Sequence of chain 1.D:
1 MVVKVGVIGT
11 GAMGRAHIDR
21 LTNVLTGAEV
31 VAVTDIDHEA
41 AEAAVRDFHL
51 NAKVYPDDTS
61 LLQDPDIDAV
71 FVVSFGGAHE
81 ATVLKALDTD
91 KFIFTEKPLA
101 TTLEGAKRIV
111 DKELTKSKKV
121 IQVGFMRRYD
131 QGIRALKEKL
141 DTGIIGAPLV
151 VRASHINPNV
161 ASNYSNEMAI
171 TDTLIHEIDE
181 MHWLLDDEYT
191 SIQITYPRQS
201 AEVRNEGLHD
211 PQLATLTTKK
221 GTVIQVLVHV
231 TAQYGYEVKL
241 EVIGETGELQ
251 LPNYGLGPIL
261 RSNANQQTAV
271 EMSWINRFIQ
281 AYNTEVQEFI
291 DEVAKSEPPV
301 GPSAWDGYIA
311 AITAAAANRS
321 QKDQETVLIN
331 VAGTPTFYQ

Binding-site contacts:
Ligand atom O6 contacts residue ASP172 of chain 1.D at 3.0 Å (salt-bridge).
Ligand atom O3 contacts residue TYR236 of chain 1.D at 3.3 Å (h-bond).
Ligand atom O6 contacts residue THR173 of chain 1.D at 4.0 Å.
Ligand atom O5 contacts residue HIS155 of chain 1.D at 3.7 Å.
Ligand atom C4 contacts residue TYR236 of chain 1.D at 3.9 Å (hydrophobic).
Ligand atom O2 contacts residue ASP172 of chain 1.D at 3.0 Å (salt-bridge).
Ligand atom O6 contacts residue TYR164 of chain 1.D at 4.0 Å.
Ligand atom O4 contacts residue ASN157 of chain 1.D at 3.4 Å (h-bond).
Ligand atom O1 contacts residue NAI1 of chain 1.X at 3.2 Å (h-bond).
Ligand atom O5 contacts residue THR173 of chain 1.D at 2.9 Å (h-bond).
Ligand atom O4 contacts residue TYR236 of chain 1.D at 2.7 Å (h-bond).
Ligand atom O3 contacts residue TRP274 of chain 1.D at 4.1 Å.
Ligand atom O5 contacts residue ASN157 of chain 1.D at 2.6 Å (h-bond).
Ligand atom C4 contacts residue HIS155 of chain 1.D at 3.3 Å.
Ligand atom C3 contacts residue TYR236 of chain 1.D at 3.8 Å (hydrophobic).
Ligand atom C2 contacts residue HIS176 of chain 1.D at 3.8 Å.
Ligand atom O3 contacts residue HIS176 of chain 1.D at 3.3 Å (h-bond).
Ligand atom C1 contacts residue LYS97 of chain 1.D at 4.1 Å.
Ligand atom C2 contacts residue NAI1 of chain 1.X at 3.3 Å.
Ligand atom O2 contacts residue HIS176 of chain 1.D at 2.9 Å (h-bond).
Ligand atom C3 contacts residue HIS176 of chain 1.D at 4.0 Å.
Ligand atom O2 contacts residue LYS97 of chain 1.D at 2.6 Å (salt-bridge).
Ligand atom C6 contacts residue THR173 of chain 1.D at 3.9 Å.
Ligand atom C3 contacts residue NAI1 of chain 1.X at 3.8 Å.
Ligand atom O3 contacts residue TYR282 of chain 1.D at 4.2 Å.
Ligand atom C6 contacts residue ASP172 of chain 1.D at 3.6 Å.
Ligand atom C1 contacts residue ASP172 of chain 1.D at 4.0 Å.
Ligand atom C5 contacts residue THR173 of chain 1.D at 4.0 Å.
Ligand atom O3 contacts residue MET126 of chain 1.D at 4.1 Å.
Ligand atom C2 contacts residue ASP172 of chain 1.D at 4.1 Å.
Ligand atom C2 contacts residue LYS97 of chain 1.D at 3.6 Å.
Ligand atom O1 contacts residue ASP172 of chain 1.D at 3.1 Å (salt-bridge).
Ligand atom C5 contacts residue HIS155 of chain 1.D at 4.2 Å.
Ligand atom O2 contacts residue NAI1 of chain 1.X at 3.8 Å.
Ligand atom O4 contacts residue HIS155 of chain 1.D at 2.7 Å (h-bond).
Ligand atom O3 contacts residue NAI1 of chain 1.X at 2.9 Å (h-bond).
Ligand atom C1 contacts residue NAI1 of chain 1.X at 3.8 Å.
Ligand atom O1 contacts residue LYS97 of chain 1.D at 3.4 Å (salt-bridge).
Ligand atom C5 contacts residue ASN157 of chain 1.D at 3.3 Å.
Ligand atom C3 contacts residue TRP274 of chain 1.D at 4.1 Å (hydrophobic).

A protein and the small-molecule ligand that binds it are described below.
Small molecule (SMILES): OC1C(O)C(O)C(O)C(O)C1O